Sequence of chain 3.A:
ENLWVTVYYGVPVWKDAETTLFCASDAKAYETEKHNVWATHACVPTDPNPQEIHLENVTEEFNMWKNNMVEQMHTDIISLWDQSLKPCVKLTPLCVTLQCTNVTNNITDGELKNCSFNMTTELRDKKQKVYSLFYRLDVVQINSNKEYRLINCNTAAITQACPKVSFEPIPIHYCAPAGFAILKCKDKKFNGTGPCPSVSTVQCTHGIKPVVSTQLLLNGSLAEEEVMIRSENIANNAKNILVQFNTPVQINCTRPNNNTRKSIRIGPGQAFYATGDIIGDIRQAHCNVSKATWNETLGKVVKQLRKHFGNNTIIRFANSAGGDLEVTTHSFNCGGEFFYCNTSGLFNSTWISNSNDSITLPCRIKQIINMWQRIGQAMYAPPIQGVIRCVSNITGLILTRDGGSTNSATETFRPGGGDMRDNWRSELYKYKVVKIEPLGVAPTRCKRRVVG

Binding-site contacts:
Ligand atom O7 contacts residue THR325 of chain 3.A at 4.4 Å.
Ligand atom C2 contacts residue ASN324 of chain 3.A at 2.5 Å.
Ligand atom C1 contacts residue ASN324 of chain 3.A at 1.4 Å.
Ligand atom O7 contacts residue ASN324 of chain 3.A at 2.7 Å (h-bond).
Ligand atom N2 contacts residue ASN324 of chain 3.A at 3.1 Å (h-bond).
Ligand atom C5 contacts residue ASN324 of chain 3.A at 3.6 Å.
Ligand atom O6 contacts residue ASN324 of chain 3.A at 4.4 Å.
Ligand atom O5 contacts residue ASN324 of chain 3.A at 2.2 Å (h-bond).
Ligand atom C6 contacts residue SER430 of chain 3.A at 4.3 Å.
Ligand atom O7 contacts residue GLY322 of chain 3.A at 3.1 Å.
Ligand atom C7 contacts residue ASN324 of chain 3.A at 3.4 Å.
Ligand atom C3 contacts residue ASN324 of chain 3.A at 3.9 Å.
Ligand atom C4 contacts residue SER430 of chain 3.A at 3.6 Å.
Ligand atom O7 contacts residue ASN323 of chain 3.A at 3.5 Å (h-bond).
Ligand atom C4 contacts residue ASN324 of chain 3.A at 4.2 Å.
Ligand atom O4 contacts residue SER430 of chain 3.A at 3.0 Å (h-bond).
Ligand atom C7 contacts residue GLY322 of chain 3.A at 4.2 Å.

This protein binds this small molecule.
Small molecule (SMILES): CC(=O)N[C@@H]1[C@@H](O)[C@H](O)[C@@H](CO)O[C@H]1O